Sequence of chain 1.A:
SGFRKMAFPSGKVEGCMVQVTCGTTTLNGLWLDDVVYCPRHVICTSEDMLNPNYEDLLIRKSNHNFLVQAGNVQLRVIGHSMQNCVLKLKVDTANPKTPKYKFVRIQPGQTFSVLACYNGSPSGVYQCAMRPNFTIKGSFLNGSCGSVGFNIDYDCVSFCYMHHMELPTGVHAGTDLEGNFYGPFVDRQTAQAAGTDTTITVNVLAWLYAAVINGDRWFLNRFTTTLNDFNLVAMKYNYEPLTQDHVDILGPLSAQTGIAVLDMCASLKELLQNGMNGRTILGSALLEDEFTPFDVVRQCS

A protein and the small-molecule ligand that binds it are described below.
Small molecule (SMILES): CNC(=O)[C@H](C)N1Cc2ccc(Cl)cc2[C@H](C(=O)Nc2cncc3ccccc23)C1

Sequence of chain 1.B:
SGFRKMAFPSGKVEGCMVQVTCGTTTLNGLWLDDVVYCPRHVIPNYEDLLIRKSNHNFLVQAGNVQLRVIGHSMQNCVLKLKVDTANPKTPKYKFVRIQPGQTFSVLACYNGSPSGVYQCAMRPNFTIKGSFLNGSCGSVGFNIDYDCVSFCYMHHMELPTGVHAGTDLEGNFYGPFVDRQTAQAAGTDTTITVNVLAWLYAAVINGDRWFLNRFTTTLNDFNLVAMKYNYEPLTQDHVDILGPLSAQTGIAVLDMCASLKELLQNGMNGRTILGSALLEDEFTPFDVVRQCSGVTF

Binding-site contacts:
Ligand atom C17 contacts residue MET165 of chain 1.B at 3.6 Å (hydrophobic).
Ligand atom C11 contacts residue LEU141 of chain 1.B at 3.8 Å (hydrophobic).
Ligand atom C10 contacts residue GLU166 of chain 1.B at 3.8 Å.
Ligand atom C8 contacts residue GLU166 of chain 1.B at 3.8 Å.
Ligand atom C8 contacts residue CYS145 of chain 1.B at 3.7 Å (hydrophobic).
Ligand atom C17 contacts residue HIS164 of chain 1.B at 3.4 Å.
Ligand atom C9 contacts residue HIS163 of chain 1.B at 3.9 Å.
Ligand atom O1 contacts residue GLU166 of chain 1.B at 3.1 Å (salt-bridge).
Ligand atom C11 contacts residue PHE140 of chain 1.B at 3.8 Å (hydrophobic).
Ligand atom C9 contacts residue LEU141 of chain 1.B at 3.7 Å (hydrophobic).
Ligand atom C10 contacts residue LEU141 of chain 1.B at 3.8 Å (hydrophobic).
Ligand atom C18 contacts residue MET165 of chain 1.B at 3.6 Å (hydrophobic).
Ligand atom O1 contacts residue MET165 of chain 1.B at 3.4 Å.
Ligand atom C9 contacts residue PHE140 of chain 1.B at 3.5 Å (hydrophobic).
Ligand atom C17 contacts residue HIS41 of chain 1.B at 4.0 Å.
Ligand atom C14 contacts residue ASN142 of chain 1.B at 4.0 Å.
Ligand atom CL contacts residue HIS164 of chain 1.B at 3.9 Å.
Ligand atom C contacts residue GLU166 of chain 1.B at 3.9 Å.
Ligand atom C7 contacts residue CYS145 of chain 1.B at 4.0 Å (hydrophobic).
Ligand atom N3 contacts residue HIS163 of chain 1.B at 2.8 Å (h-bond).
Ligand atom CL contacts residue MET165 of chain 1.B at 3.8 Å.
Ligand atom CL contacts residue ASP187 of chain 1.B at 3.3 Å.
Ligand atom C9 contacts residue GLU166 of chain 1.B at 3.6 Å.
Ligand atom N3 contacts residue SER144 of chain 1.B at 3.6 Å.
Ligand atom N2 contacts residue CYS145 of chain 1.B at 3.6 Å.
Ligand atom C3 contacts residue GLN189 of chain 1.B at 3.5 Å.
Ligand atom C20 contacts residue ARG188 of chain 1.B at 3.8 Å.
Ligand atom N3 contacts residue GLU166 of chain 1.B at 3.9 Å.
Ligand atom C8 contacts residue HIS163 of chain 1.B at 3.3 Å.
Ligand atom C12 contacts residue ASN142 of chain 1.B at 4.0 Å.
Ligand atom C11 contacts residue ASN142 of chain 1.B at 3.8 Å.
Ligand atom C6 contacts residue MET165 of chain 1.B at 3.9 Å (hydrophobic).
Ligand atom CL contacts residue HIS41 of chain 1.B at 3.5 Å.
Ligand atom C6 contacts residue HIS164 of chain 1.B at 4.0 Å.
Ligand atom C8 contacts residue MET165 of chain 1.B at 3.9 Å (hydrophobic).
Ligand atom N3 contacts residue PHE140 of chain 1.B at 3.9 Å.
Ligand atom C10 contacts residue ASN142 of chain 1.B at 4.0 Å.
Ligand atom C19 contacts residue ARG188 of chain 1.B at 3.6 Å.
Ligand atom C20 contacts residue GLN189 of chain 1.B at 3.9 Å.
Ligand atom C11 contacts residue GLU166 of chain 1.B at 3.7 Å.